Sequence of chain 1.C:
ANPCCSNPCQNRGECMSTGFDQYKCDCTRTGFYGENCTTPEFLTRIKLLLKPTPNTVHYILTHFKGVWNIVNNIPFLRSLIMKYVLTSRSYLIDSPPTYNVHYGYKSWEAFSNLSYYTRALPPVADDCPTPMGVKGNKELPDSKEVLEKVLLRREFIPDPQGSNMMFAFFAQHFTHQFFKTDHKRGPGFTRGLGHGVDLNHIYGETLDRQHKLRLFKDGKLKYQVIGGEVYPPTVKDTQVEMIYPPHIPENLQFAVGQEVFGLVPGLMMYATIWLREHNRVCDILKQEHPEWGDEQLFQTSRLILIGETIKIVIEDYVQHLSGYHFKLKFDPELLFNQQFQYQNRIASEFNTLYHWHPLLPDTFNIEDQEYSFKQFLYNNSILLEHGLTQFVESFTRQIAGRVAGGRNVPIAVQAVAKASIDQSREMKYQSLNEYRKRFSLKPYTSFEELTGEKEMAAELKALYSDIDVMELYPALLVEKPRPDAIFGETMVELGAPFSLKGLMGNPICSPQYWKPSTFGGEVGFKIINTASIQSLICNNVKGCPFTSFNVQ

This small molecule binds to this protein.
Small molecule (SMILES): CC(=O)N[C@@H]1[C@@H](O)[C@H](O)[C@@H](CO)O[C@H]1O

Binding-site contacts:
Ligand atom O7 contacts residue GLN375 of chain 1.C at 3.0 Å.
Ligand atom C5 contacts residue SER381 of chain 1.C at 4.2 Å.
Ligand atom O5 contacts residue ASN379 of chain 1.C at 2.4 Å (h-bond).
Ligand atom C3 contacts residue ASN379 of chain 1.C at 3.8 Å.
Ligand atom C1 contacts residue SER381 of chain 1.C at 4.1 Å.
Ligand atom C7 contacts residue ASN379 of chain 1.C at 3.5 Å.
Ligand atom C1 contacts residue ILE382 of chain 1.C at 4.1 Å (hydrophobic).
Ligand atom O6 contacts residue ILE382 of chain 1.C at 3.6 Å.
Ligand atom C6 contacts residue ILE382 of chain 1.C at 4.0 Å (hydrophobic).
Ligand atom C2 contacts residue ASN379 of chain 1.C at 2.4 Å.
Ligand atom N2 contacts residue ASN379 of chain 1.C at 2.9 Å (h-bond).
Ligand atom O7 contacts residue ASN379 of chain 1.C at 3.8 Å.
Ligand atom C2 contacts residue GLN375 of chain 1.C at 4.2 Å.
Ligand atom O7 contacts residue LYS374 of chain 1.C at 4.3 Å.
Ligand atom N2 contacts residue GLN375 of chain 1.C at 4.3 Å.
Ligand atom C7 contacts residue GLN375 of chain 1.C at 3.9 Å.
Ligand atom C8 contacts residue LYS374 of chain 1.C at 4.4 Å.
Ligand atom C6 contacts residue SER381 of chain 1.C at 4.0 Å.
Ligand atom O6 contacts residue TYR371 of chain 1.C at 3.7 Å.
Ligand atom C4 contacts residue ASN379 of chain 1.C at 4.2 Å.
Ligand atom C1 contacts residue GLN375 of chain 1.C at 4.0 Å.
Ligand atom C5 contacts residue ILE382 of chain 1.C at 4.2 Å (hydrophobic).
Ligand atom O5 contacts residue ILE382 of chain 1.C at 3.2 Å.
Ligand atom C1 contacts residue ASN379 of chain 1.C at 1.4 Å.
Ligand atom O5 contacts residue SER381 of chain 1.C at 4.2 Å.
Ligand atom C5 contacts residue ASN379 of chain 1.C at 3.6 Å.